Binding-site contacts:
Ligand atom N2 contacts residue ASN212 of chain 24.K at 2.9 Å (h-bond).
Ligand atom O5 contacts residue ASN212 of chain 24.K at 2.4 Å (h-bond).
Ligand atom N2 contacts residue ILE211 of chain 24.K at 4.0 Å.
Ligand atom C5 contacts residue ASN212 of chain 24.K at 3.7 Å.
Ligand atom C7 contacts residue ASN212 of chain 24.K at 3.7 Å.
Ligand atom C2 contacts residue ASN212 of chain 24.K at 2.5 Å.
Ligand atom C1 contacts residue ASN212 of chain 24.K at 1.4 Å.
Ligand atom C4 contacts residue ASN212 of chain 24.K at 4.2 Å.
Ligand atom C1 contacts residue ILE211 of chain 24.K at 4.2 Å (hydrophobic).
Ligand atom O7 contacts residue ASN212 of chain 24.K at 4.1 Å.
Ligand atom C3 contacts residue ASN212 of chain 24.K at 3.8 Å.

Sequence of chain 24.K:
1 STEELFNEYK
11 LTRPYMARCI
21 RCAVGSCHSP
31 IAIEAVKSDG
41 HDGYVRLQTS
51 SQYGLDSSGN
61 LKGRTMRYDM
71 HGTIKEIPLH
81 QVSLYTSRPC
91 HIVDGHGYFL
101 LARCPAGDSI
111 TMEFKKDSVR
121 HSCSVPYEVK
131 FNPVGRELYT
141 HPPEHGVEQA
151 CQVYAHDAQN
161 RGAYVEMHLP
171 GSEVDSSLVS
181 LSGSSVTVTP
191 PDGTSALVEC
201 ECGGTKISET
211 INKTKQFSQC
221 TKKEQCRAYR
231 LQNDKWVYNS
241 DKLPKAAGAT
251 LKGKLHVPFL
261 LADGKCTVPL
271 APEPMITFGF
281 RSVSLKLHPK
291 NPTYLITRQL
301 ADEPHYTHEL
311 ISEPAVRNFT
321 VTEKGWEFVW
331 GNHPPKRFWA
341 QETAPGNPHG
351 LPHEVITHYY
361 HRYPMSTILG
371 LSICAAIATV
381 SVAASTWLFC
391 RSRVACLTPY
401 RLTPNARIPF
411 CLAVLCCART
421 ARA

A protein and the small-molecule ligand that binds it are described below.
Small molecule (SMILES): CC(=O)N[C@@H]1[C@@H](O)[C@H](O)[C@@H](CO)O[C@H]1O